Sequence of chain 1.C:
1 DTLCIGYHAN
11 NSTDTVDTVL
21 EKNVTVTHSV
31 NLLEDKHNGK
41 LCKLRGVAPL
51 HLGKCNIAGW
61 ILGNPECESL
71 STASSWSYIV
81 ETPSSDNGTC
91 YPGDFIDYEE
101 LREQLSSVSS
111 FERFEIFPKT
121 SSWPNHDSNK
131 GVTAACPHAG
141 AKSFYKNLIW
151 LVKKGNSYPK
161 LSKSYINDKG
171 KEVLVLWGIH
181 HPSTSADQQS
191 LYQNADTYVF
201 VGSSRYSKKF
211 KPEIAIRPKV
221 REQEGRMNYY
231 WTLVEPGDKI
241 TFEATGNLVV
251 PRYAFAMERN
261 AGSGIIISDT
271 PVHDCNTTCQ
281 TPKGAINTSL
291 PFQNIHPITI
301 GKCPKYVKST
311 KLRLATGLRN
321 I

Binding-site contacts:
Ligand atom C10 contacts residue LEU191 of chain 1.C at 3.9 Å (hydrophobic).
Ligand atom O4 contacts residue LYS142 of chain 1.C at 3.2 Å (salt-bridge).
Ligand atom O8 contacts residue GLN223 of chain 1.C at 2.9 Å (h-bond).
Ligand atom O9 contacts residue ASP187 of chain 1.C at 3.8 Å.
Ligand atom C1 contacts residue GLN223 of chain 1.C at 3.6 Å.
Ligand atom C5 contacts residue VAL132 of chain 1.C at 3.8 Å (hydrophobic).
Ligand atom O8 contacts residue TYR91 of chain 1.C at 3.0 Å (h-bond).
Ligand atom O10 contacts residue LEU191 of chain 1.C at 3.7 Å.
Ligand atom O3 contacts residue GLU222 of chain 1.C at 3.9 Å.
Ligand atom C8 contacts residue GLN223 of chain 1.C at 4.0 Å.
Ligand atom N5 contacts residue VAL132 of chain 1.C at 3.1 Å (h-bond).
Ligand atom C1 contacts residue THR133 of chain 1.C at 3.6 Å.
Ligand atom O1B contacts residue LYS142 of chain 1.C at 3.9 Å.
Ligand atom O4 contacts residue GLN223 of chain 1.C at 3.8 Å.
Ligand atom O9 contacts residue TYR91 of chain 1.C at 3.6 Å (h-bond).
Ligand atom C9 contacts residue LEU191 of chain 1.C at 4.0 Å (hydrophobic).
Ligand atom C4 contacts residue GLU222 of chain 1.C at 3.5 Å.
Ligand atom C3 contacts residue LYS219 of chain 1.C at 3.9 Å.
Ligand atom O10 contacts residue LYS130 of chain 1.C at 3.4 Å (salt-bridge).
Ligand atom C1 contacts residue ALA134 of chain 1.C at 3.6 Å (hydrophobic).
Ligand atom O1B contacts residue THR133 of chain 1.C at 3.4 Å.
Ligand atom O4 contacts residue GLU222 of chain 1.C at 2.9 Å (salt-bridge).
Ligand atom O1B contacts residue ALA134 of chain 1.C at 2.8 Å (h-bond).
Ligand atom C10 contacts residue LYS130 of chain 1.C at 4.0 Å.
Ligand atom O1A contacts residue ALA134 of chain 1.C at 3.7 Å.
Ligand atom O8 contacts residue TRP150 of chain 1.C at 3.9 Å.
Ligand atom O10 contacts residue VAL132 of chain 1.C at 4.0 Å.
Ligand atom C4 contacts residue VAL132 of chain 1.C at 3.5 Å (hydrophobic).
Ligand atom C9 contacts residue TYR91 of chain 1.C at 4.0 Å (hydrophobic).
Ligand atom N5 contacts residue TRP150 of chain 1.C at 4.0 Å.
Ligand atom O3 contacts residue LYS219 of chain 1.C at 2.9 Å (salt-bridge).
Ligand atom O1A contacts residue THR133 of chain 1.C at 2.8 Å (h-bond).
Ligand atom C11 contacts residue LEU191 of chain 1.C at 3.7 Å (hydrophobic).
Ligand atom C9 contacts residue ASP187 of chain 1.C at 3.8 Å.
Ligand atom C1 contacts residue SER190 of chain 1.C at 3.6 Å.
Ligand atom O9 contacts residue HIS180 of chain 1.C at 3.8 Å.
Ligand atom O4 contacts residue VAL132 of chain 1.C at 3.7 Å.
Ligand atom O1A contacts residue GLN223 of chain 1.C at 3.1 Å (h-bond).
Ligand atom C10 contacts residue VAL132 of chain 1.C at 3.9 Å (hydrophobic).
Ligand atom C9 contacts residue HIS180 of chain 1.C at 3.9 Å.

This protein binds this small molecule.
Small molecule (SMILES): CC(=O)N[C@H]1[C@H](O[C@H]2[C@@H](O)[C@@H](CO)OC[C@@H]2O)O[C@H](CO)[C@@H](O[C@@H]2O[C@H](CO[C@]3(C(=O)O)C[C@H](O)[C@@H](NC(C)=O)[C@H]([C@H](O)[C@H](O)CO)O3)[C@H](O)[C@H](O)[C@H]2O)[C@@H]1O